Sequence of chain 1.B:
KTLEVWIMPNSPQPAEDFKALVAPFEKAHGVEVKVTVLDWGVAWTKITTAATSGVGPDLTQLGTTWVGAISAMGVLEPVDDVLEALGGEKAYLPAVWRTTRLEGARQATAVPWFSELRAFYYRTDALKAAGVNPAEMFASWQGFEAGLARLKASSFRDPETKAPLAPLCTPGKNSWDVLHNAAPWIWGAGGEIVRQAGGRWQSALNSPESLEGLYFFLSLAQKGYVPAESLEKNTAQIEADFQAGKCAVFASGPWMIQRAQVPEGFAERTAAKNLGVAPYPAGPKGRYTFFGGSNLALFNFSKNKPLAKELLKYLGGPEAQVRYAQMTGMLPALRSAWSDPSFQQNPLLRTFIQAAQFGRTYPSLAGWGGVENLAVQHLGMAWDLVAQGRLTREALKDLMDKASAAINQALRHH

Binding-site contacts:
Ligand atom O3 contacts residue GLY297 of chain 1.B at 3.6 Å.
Ligand atom C6 contacts residue TRP257 of chain 1.B at 3.5 Å (hydrophobic).
Ligand atom C2 contacts residue ASP179 of chain 1.B at 3.5 Å.
Ligand atom O4 contacts residue ARG120 of chain 1.B at 3.2 Å (salt-bridge).
Ligand atom O2 contacts residue PRO14 of chain 1.B at 3.0 Å (h-bond).
Ligand atom O4 contacts residue TRP257 of chain 1.B at 3.6 Å.
Ligand atom C2 contacts residue SER13 of chain 1.B at 3.6 Å.
Ligand atom C6 contacts residue GLU118 of chain 1.B at 3.7 Å.
Ligand atom O5 contacts residue TRP257 of chain 1.B at 3.6 Å.
Ligand atom O3 contacts residue GLY298 of chain 1.B at 3.1 Å (h-bond).
Ligand atom O2 contacts residue GLU118 of chain 1.B at 2.6 Å (salt-bridge).
Ligand atom O4 contacts residue GLU118 of chain 1.B at 3.5 Å (salt-bridge).
Ligand atom O2 contacts residue ALA238 of chain 1.B at 3.6 Å.
Ligand atom O6 contacts residue GLU377 of chain 1.B at 2.7 Å (salt-bridge).
Ligand atom O4 contacts residue GLY65 of chain 1.B at 3.2 Å.
Ligand atom O6 contacts residue THR67 of chain 1.B at 3.6 Å.
Ligand atom C3 contacts residue ASP179 of chain 1.B at 3.5 Å.
Ligand atom C2 contacts residue GLU118 of chain 1.B at 3.4 Å.
Ligand atom C6 contacts residue TRP68 of chain 1.B at 3.6 Å (hydrophobic).
Ligand atom O4 contacts residue THR66 of chain 1.B at 3.3 Å (h-bond).
Ligand atom O3 contacts residue TRP178 of chain 1.B at 3.6 Å.
Ligand atom O2 contacts residue SER13 of chain 1.B at 2.9 Å (h-bond).
Ligand atom O3 contacts residue PHE295 of chain 1.B at 3.7 Å.
Ligand atom O2 contacts residue GLY298 of chain 1.B at 3.0 Å (h-bond).
Ligand atom O2 contacts residue ASP179 of chain 1.B at 2.7 Å (salt-bridge).
Ligand atom O6 contacts residue PRO11 of chain 1.B at 2.8 Å (h-bond).
Ligand atom O3 contacts residue SER13 of chain 1.B at 3.1 Å (h-bond).
Ligand atom O6 contacts residue HIS182 of chain 1.B at 2.7 Å (h-bond).
Ligand atom O5 contacts residue PRO11 of chain 1.B at 3.5 Å (h-bond).
Ligand atom O5 contacts residue HIS182 of chain 1.B at 3.6 Å.
Ligand atom O6 contacts residue ALA238 of chain 1.B at 3.5 Å.
Ligand atom C3 contacts residue GLY298 of chain 1.B at 3.2 Å.
Ligand atom C4 contacts residue THR67 of chain 1.B at 3.3 Å.
Ligand atom O6 contacts residue TRP42 of chain 1.B at 3.5 Å.
Ligand atom O3 contacts residue ARG261 of chain 1.B at 3.6 Å (salt-bridge).
Ligand atom O4 contacts residue THR67 of chain 1.B at 2.5 Å (h-bond).
Ligand atom O3 contacts residue PRO11 of chain 1.B at 2.9 Å (h-bond).
Ligand atom C6 contacts residue GLU377 of chain 1.B at 3.5 Å.
Ligand atom O6 contacts residue TRP178 of chain 1.B at 3.4 Å.
Ligand atom O3 contacts residue THR66 of chain 1.B at 2.7 Å (h-bond).

The small molecule below binds the protein below.
Small molecule (SMILES): OC[C@H]1O[C@@H](O[C@H]2[C@H](O)[C@@H](O)[C@H](O[C@H]3[C@H](O)[C@@H](O)[C@H](O[C@H]4[C@H](O)[C@@H](O)[C@H](O)O[C@@H]4CO)O[C@@H]3CO)O[C@@H]2CO)[C@H](O)[C@@H](O)[C@@H]1O

Sequence of chain 1.A:
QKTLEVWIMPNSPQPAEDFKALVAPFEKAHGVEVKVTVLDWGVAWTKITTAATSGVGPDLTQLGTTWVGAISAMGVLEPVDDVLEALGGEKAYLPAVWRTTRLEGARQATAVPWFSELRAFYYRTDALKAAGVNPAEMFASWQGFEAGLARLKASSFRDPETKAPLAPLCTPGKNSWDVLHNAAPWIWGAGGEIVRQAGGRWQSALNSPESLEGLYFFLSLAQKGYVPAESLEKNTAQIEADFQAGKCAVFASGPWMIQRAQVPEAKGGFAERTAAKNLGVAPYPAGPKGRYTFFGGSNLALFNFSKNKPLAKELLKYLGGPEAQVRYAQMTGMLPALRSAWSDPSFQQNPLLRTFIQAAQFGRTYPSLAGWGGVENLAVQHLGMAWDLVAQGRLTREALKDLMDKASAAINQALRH